This protein binds this small molecule.
Small molecule (SMILES): CNc1nc2c(CCc3ccc(C(F)(F)F)cc3)c3[nH]c(N)nc(=O)c3cc2[nH]1

Sequence of chain 1.A:
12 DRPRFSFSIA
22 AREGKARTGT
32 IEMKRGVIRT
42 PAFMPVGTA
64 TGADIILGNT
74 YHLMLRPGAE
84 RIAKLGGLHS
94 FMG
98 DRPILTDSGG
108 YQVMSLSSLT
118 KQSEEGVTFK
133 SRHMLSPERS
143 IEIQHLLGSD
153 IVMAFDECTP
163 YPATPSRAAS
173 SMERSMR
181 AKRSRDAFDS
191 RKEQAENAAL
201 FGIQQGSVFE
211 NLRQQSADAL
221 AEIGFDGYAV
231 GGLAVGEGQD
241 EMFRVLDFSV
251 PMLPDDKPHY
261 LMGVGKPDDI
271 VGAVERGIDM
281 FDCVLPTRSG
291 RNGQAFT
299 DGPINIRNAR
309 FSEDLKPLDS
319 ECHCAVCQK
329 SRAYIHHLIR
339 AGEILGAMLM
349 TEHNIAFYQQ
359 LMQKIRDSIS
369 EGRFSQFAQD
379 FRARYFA

Binding-site contacts:
Ligand atom F2 contacts residue ASN72 of chain 1.A at 3.4 Å.
Ligand atom N4 contacts residue ASP104 of chain 1.A at 2.9 Å (salt-bridge).
Ligand atom N1 contacts residue LEU233 of chain 1.A at 2.8 Å (h-bond).
Ligand atom N5 contacts residue GLY263 of chain 1.A at 3.4 Å.
Ligand atom N4 contacts residue TYR108 of chain 1.A at 3.6 Å.
Ligand atom C5 contacts residue ASP158 of chain 1.A at 3.6 Å.
Ligand atom O contacts residue ASP158 of chain 1.A at 3.6 Å.
Ligand atom O contacts residue CYS160 of chain 1.A at 3.6 Å (h-bond).
Ligand atom F contacts residue ASN72 of chain 1.A at 3.6 Å.
Ligand atom N2 contacts residue ASP158 of chain 1.A at 2.7 Å (salt-bridge).
Ligand atom N3 contacts residue ILE203 of chain 1.A at 3.6 Å.
Ligand atom N5 contacts residue TYR108 of chain 1.A at 3.5 Å.
Ligand atom C7 contacts residue TYR108 of chain 1.A at 3.7 Å (hydrophobic).
Ligand atom O contacts residue GLN205 of chain 1.A at 3.0 Å (h-bond).
Ligand atom C9 contacts residue ASP104 of chain 1.A at 3.3 Å.
Ligand atom C1 contacts residue GLY263 of chain 1.A at 3.3 Å.
Ligand atom C6 contacts residue ASP158 of chain 1.A at 3.6 Å.
Ligand atom C contacts residue GLY263 of chain 1.A at 3.3 Å.
Ligand atom C6 contacts residue ASP104 of chain 1.A at 3.6 Å.
Ligand atom N4 contacts residue MET262 of chain 1.A at 3.5 Å.
Ligand atom C1 contacts residue ALA234 of chain 1.A at 3.7 Å (hydrophobic).
Ligand atom N1 contacts residue MET262 of chain 1.A at 3.6 Å (h-bond).
Ligand atom C17 contacts residue ASP104 of chain 1.A at 3.3 Å.
Ligand atom F2 contacts residue GLY71 of chain 1.A at 3.3 Å.
Ligand atom N3 contacts residue ASP158 of chain 1.A at 2.8 Å (salt-bridge).
Ligand atom C10 contacts residue ASP104 of chain 1.A at 3.6 Å.
Ligand atom C9 contacts residue TYR108 of chain 1.A at 3.6 Å (hydrophobic).
Ligand atom F contacts residue GLN109 of chain 1.A at 3.5 Å.
Ligand atom F1 contacts residue VAL47 of chain 1.A at 3.3 Å.
Ligand atom N contacts residue GLY263 of chain 1.A at 3.4 Å.
Ligand atom N2 contacts residue MET262 of chain 1.A at 3.7 Å.
Ligand atom N contacts residue ALA234 of chain 1.A at 3.0 Å (h-bond).
Ligand atom C12 contacts residue ASP282 of chain 1.A at 3.7 Å.
Ligand atom O contacts residue GLY231 of chain 1.A at 3.1 Å.
Ligand atom C6 contacts residue MET262 of chain 1.A at 3.6 Å (hydrophobic).
Ligand atom C8 contacts residue TYR108 of chain 1.A at 3.5 Å (hydrophobic).
Ligand atom C2 contacts residue TYR108 of chain 1.A at 3.6 Å (hydrophobic).
Ligand atom N3 contacts residue ASP104 of chain 1.A at 2.8 Å (salt-bridge).
Ligand atom C18 contacts residue TYR108 of chain 1.A at 3.5 Å (hydrophobic).
Ligand atom O contacts residue GLY232 of chain 1.A at 2.8 Å (h-bond).